Binding-site contacts:
Ligand atom C8 contacts residue TYR17 of chain 27.Y at 4.0 Å (hydrophobic).
Ligand atom C5 contacts residue ASN19 of chain 27.Y at 3.3 Å.
Ligand atom O6 contacts residue ASN19 of chain 27.Y at 4.4 Å.
Ligand atom O7 contacts residue ASN19 of chain 27.Y at 4.4 Å.
Ligand atom C2 contacts residue ASN19 of chain 27.Y at 3.4 Å.
Ligand atom N2 contacts residue ASN19 of chain 27.Y at 4.0 Å.
Ligand atom C3 contacts residue ASN19 of chain 27.Y at 4.4 Å.
Ligand atom C6 contacts residue ASN19 of chain 27.Y at 4.1 Å.
Ligand atom C1 contacts residue ASN19 of chain 27.Y at 1.9 Å.
Ligand atom O5 contacts residue ASN19 of chain 27.Y at 2.2 Å (h-bond).
Ligand atom C4 contacts residue ASN19 of chain 27.Y at 4.5 Å.

This small molecule binds to this protein.
Small molecule (SMILES): CC(=O)N[C@H]1[C@H](O[C@H]2[C@H](O)[C@@H](NC(C)=O)CO[C@@H]2CO)O[C@H](CO)[C@@H](O)[C@@H]1O

Sequence of chain 27.Y:
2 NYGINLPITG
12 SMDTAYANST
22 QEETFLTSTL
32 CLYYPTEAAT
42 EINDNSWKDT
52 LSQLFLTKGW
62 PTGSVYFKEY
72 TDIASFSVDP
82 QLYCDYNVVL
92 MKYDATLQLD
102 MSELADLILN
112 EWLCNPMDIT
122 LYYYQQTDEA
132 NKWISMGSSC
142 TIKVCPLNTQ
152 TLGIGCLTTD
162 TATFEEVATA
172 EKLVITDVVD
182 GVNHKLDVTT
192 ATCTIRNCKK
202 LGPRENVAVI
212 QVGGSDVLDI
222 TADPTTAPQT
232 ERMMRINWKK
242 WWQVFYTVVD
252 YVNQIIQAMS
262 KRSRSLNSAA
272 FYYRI